The small molecule below binds the protein below.
Small molecule (SMILES): COc1ccc(N2CCN(c3cccc(C)c3)CC2)nn1

Sequence of chain 43.A:
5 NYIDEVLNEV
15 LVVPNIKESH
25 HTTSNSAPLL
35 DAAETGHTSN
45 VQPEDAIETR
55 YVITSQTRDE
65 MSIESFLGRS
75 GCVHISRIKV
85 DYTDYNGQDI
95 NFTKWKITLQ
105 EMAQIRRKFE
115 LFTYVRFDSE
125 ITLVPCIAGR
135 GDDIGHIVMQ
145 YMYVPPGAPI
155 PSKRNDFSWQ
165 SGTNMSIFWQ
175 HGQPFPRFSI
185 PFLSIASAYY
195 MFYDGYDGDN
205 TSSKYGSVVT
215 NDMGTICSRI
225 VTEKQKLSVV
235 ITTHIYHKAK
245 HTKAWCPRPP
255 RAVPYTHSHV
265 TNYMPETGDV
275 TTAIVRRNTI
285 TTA

Binding-site contacts:
Ligand atom C16 contacts residue ILE101 of chain 43.A at 3.5 Å (hydrophobic).
Ligand atom C20 contacts residue ILE125 of chain 43.A at 3.4 Å (hydrophobic).
Ligand atom O2 contacts residue MET195 of chain 43.A at 4.4 Å.
Ligand atom C13 contacts residue THR102 of chain 43.A at 4.3 Å.
Ligand atom C1 contacts residue ASN215 of chain 43.A at 3.6 Å.
Ligand atom C7 contacts residue THR102 of chain 43.A at 4.2 Å.
Ligand atom C1 contacts residue MET195 of chain 43.A at 4.3 Å (hydrophobic).
Ligand atom C3 contacts residue PHE121 of chain 43.A at 4.4 Å (hydrophobic).
Ligand atom C17 contacts residue TYR147 of chain 43.A at 4.0 Å (hydrophobic).
Ligand atom C21 contacts residue TYR147 of chain 43.A at 2.7 Å (hydrophobic).
Ligand atom C17 contacts residue ILE101 of chain 43.A at 3.8 Å (hydrophobic).
Ligand atom N5 contacts residue TYR193 of chain 43.A at 4.0 Å.
Ligand atom C21 contacts residue ILE101 of chain 43.A at 4.0 Å (hydrophobic).
Ligand atom C11 contacts residue HIS241 of chain 43.A at 3.7 Å.
Ligand atom C1 contacts residue TYR193 of chain 43.A at 3.8 Å (hydrophobic).
Ligand atom C18 contacts residue PHE182 of chain 43.A at 4.0 Å (hydrophobic).
Ligand atom C10 contacts residue HIS241 of chain 43.A at 3.6 Å.
Ligand atom C14 contacts residue ILE101 of chain 43.A at 4.1 Å (hydrophobic).
Ligand atom N4 contacts residue MET217 of chain 43.A at 3.3 Å.
Ligand atom C18 contacts residue ILE220 of chain 43.A at 4.3 Å (hydrophobic).
Ligand atom N4 contacts residue TYR193 of chain 43.A at 3.5 Å.
Ligand atom C13 contacts residue ILE101 of chain 43.A at 3.4 Å (hydrophobic).
Ligand atom C17 contacts residue ILE220 of chain 43.A at 3.9 Å (hydrophobic).
Ligand atom C19 contacts residue ILE125 of chain 43.A at 3.2 Å (hydrophobic).
Ligand atom O2 contacts residue TYR193 of chain 43.A at 3.4 Å.
Ligand atom C14 contacts residue LEU187 of chain 43.A at 4.3 Å (hydrophobic).
Ligand atom C16 contacts residue TYR147 of chain 43.A at 4.3 Å (hydrophobic).
Ligand atom C8 contacts residue PHE121 of chain 43.A at 4.3 Å (hydrophobic).
Ligand atom C7 contacts residue LEU103 of chain 43.A at 3.2 Å (hydrophobic).
Ligand atom C1 contacts residue TYR194 of chain 43.A at 4.2 Å (hydrophobic).
Ligand atom C14 contacts residue MET217 of chain 43.A at 3.9 Å (hydrophobic).
Ligand atom C8 contacts residue LEU103 of chain 43.A at 3.1 Å (hydrophobic).
Ligand atom C18 contacts residue ILE125 of chain 43.A at 4.2 Å (hydrophobic).
Ligand atom N5 contacts residue MET217 of chain 43.A at 3.3 Å (h-bond).
Ligand atom C10 contacts residue SER123 of chain 43.A at 4.2 Å.
Ligand atom C6 contacts residue THR102 of chain 43.A at 4.3 Å.
Ligand atom C21 contacts residue ILE220 of chain 43.A at 3.5 Å (hydrophobic).
Ligand atom C3 contacts residue LEU103 of chain 43.A at 4.2 Å (hydrophobic).
Ligand atom C15 contacts residue ILE101 of chain 43.A at 4.1 Å (hydrophobic).
Ligand atom C3 contacts residue TYR193 of chain 43.A at 3.8 Å (hydrophobic).